The small molecule below binds the protein below.
Small molecule (SMILES): CC(=O)N[C@H]1[C@H](O[C@H]2[C@H](O)[C@@H](NC(C)=O)CO[C@@H]2CO)O[C@H](CO)[C@@H](O)[C@@H]1O

Binding-site contacts:
Ligand atom O5 contacts residue ASN333 of chain 3.A at 2.4 Å (h-bond).
Ligand atom C7 contacts residue ASN333 of chain 3.A at 3.8 Å.
Ligand atom C8 contacts residue ILE30 of chain 3.A at 3.9 Å (hydrophobic).
Ligand atom C1 contacts residue ASN333 of chain 3.A at 1.4 Å.
Ligand atom O7 contacts residue ASN333 of chain 3.A at 3.9 Å.
Ligand atom N2 contacts residue ILE30 of chain 3.A at 4.1 Å.
Ligand atom N2 contacts residue ASN333 of chain 3.A at 3.0 Å (h-bond).
Ligand atom C5 contacts residue ASN333 of chain 3.A at 3.7 Å.
Ligand atom C3 contacts residue ASN333 of chain 3.A at 3.9 Å.
Ligand atom C7 contacts residue ILE30 of chain 3.A at 3.8 Å (hydrophobic).
Ligand atom O7 contacts residue ILE30 of chain 3.A at 3.9 Å.
Ligand atom C2 contacts residue ASN333 of chain 3.A at 2.5 Å.
Ligand atom C4 contacts residue ASN333 of chain 3.A at 4.3 Å.

Sequence of chain 3.A:
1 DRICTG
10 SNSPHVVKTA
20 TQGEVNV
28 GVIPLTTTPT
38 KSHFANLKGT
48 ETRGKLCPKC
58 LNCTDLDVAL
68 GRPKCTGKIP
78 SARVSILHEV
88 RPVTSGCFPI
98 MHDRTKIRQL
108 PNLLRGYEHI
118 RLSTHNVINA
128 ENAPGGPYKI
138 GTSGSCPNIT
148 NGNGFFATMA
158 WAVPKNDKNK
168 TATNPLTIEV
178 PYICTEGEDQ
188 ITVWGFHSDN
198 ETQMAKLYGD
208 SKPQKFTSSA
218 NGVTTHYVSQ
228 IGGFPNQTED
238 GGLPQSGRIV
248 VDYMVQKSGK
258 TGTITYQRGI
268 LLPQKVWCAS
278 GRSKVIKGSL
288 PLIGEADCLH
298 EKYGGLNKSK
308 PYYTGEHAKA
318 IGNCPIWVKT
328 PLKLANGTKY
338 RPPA